Binding-site contacts:
Ligand atom C15 contacts residue VAL90 of chain 1.F at 3.8 Å (hydrophobic).
Ligand atom N31 contacts residue THR103 of chain 1.F at 3.6 Å.
Ligand atom C29 contacts residue VAL90 of chain 1.F at 3.6 Å (hydrophobic).
Ligand atom C19 contacts residue MET87 of chain 1.F at 3.5 Å (hydrophobic).
Ligand atom C20 contacts residue MET87 of chain 1.F at 3.6 Å (hydrophobic).
Ligand atom C30 contacts residue LEU127 of chain 1.F at 3.7 Å (hydrophobic).
Ligand atom C22 contacts residue PHE107 of chain 1.F at 3.6 Å (hydrophobic).
Ligand atom C7 contacts residue PHE107 of chain 1.F at 3.8 Å (hydrophobic).
Ligand atom O33 contacts residue PHE65 of chain 1.F at 3.8 Å.
Ligand atom C22 contacts residue MET87 of chain 1.F at 3.8 Å (hydrophobic).
Ligand atom C1 contacts residue LEU72 of chain 1.F at 3.5 Å (hydrophobic).
Ligand atom C18 contacts residue LEU104 of chain 1.F at 3.8 Å (hydrophobic).
Ligand atom O33 contacts residue MET68 of chain 1.F at 3.5 Å.
Ligand atom O34 contacts residue THR103 of chain 1.F at 3.4 Å.
Ligand atom O33 contacts residue THR103 of chain 1.F at 3.6 Å.
Ligand atom C10 contacts residue VAL90 of chain 1.F at 3.4 Å (hydrophobic).
Ligand atom C19 contacts residue PHE107 of chain 1.F at 3.6 Å (hydrophobic).
Ligand atom C5 contacts residue LEU72 of chain 1.F at 3.7 Å (hydrophobic).
Ligand atom C8 contacts residue LEU104 of chain 1.F at 3.6 Å (hydrophobic).
Ligand atom C10 contacts residue PHE91 of chain 1.F at 3.7 Å (hydrophobic).
Ligand atom O33 contacts residue PHE107 of chain 1.F at 3.3 Å.
Ligand atom C20 contacts residue PHE107 of chain 1.F at 3.6 Å (hydrophobic).
Ligand atom O32 contacts residue ARG100 of chain 1.F at 2.6 Å (salt-bridge).
Ligand atom O32 contacts residue VAL90 of chain 1.F at 3.4 Å.
Ligand atom C9 contacts residue LEU104 of chain 1.F at 3.2 Å (hydrophobic).
Ligand atom O32 contacts residue PHE91 of chain 1.F at 3.4 Å.
Ligand atom C9 contacts residue PHE107 of chain 1.F at 3.7 Å (hydrophobic).
Ligand atom C1 contacts residue LYS71 of chain 1.F at 3.7 Å.
Ligand atom S37 contacts residue THR103 of chain 1.F at 3.6 Å.
Ligand atom C24 contacts residue PHE107 of chain 1.F at 3.6 Å (hydrophobic).
Ligand atom C7 contacts residue LEU72 of chain 1.F at 3.8 Å (hydrophobic).
Ligand atom C16 contacts residue MET68 of chain 1.F at 3.5 Å (hydrophobic).
Ligand atom C29 contacts residue ARG100 of chain 1.F at 3.7 Å.
Ligand atom C23 contacts residue VAL90 of chain 1.F at 3.7 Å (hydrophobic).
Ligand atom C14 contacts residue MET68 of chain 1.F at 3.8 Å (hydrophobic).
Ligand atom C3 contacts residue LEU72 of chain 1.F at 3.5 Å (hydrophobic).
Ligand atom C11 contacts residue GLY108 of chain 1.F at 3.8 Å.
Ligand atom C11 contacts residue PHE107 of chain 1.F at 3.7 Å (hydrophobic).
Ligand atom C11 contacts residue LEU104 of chain 1.F at 3.6 Å (hydrophobic).
Ligand atom O35 contacts residue ARG100 of chain 1.F at 3.6 Å.

This protein binds this small molecule.
Small molecule (SMILES): Cc1ccc(-c2ccc(C(=O)O)c(NS(=O)(=O)c3ccc(Oc4ccccc4)cc3)c2)c2ccccc12

Sequence of chain 1.F:
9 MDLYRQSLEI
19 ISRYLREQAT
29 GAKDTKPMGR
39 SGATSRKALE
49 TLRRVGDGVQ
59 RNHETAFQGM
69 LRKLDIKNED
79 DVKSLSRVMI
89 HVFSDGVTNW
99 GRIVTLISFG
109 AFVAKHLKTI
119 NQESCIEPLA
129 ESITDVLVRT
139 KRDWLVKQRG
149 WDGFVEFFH